Sequence of chain 1.B:
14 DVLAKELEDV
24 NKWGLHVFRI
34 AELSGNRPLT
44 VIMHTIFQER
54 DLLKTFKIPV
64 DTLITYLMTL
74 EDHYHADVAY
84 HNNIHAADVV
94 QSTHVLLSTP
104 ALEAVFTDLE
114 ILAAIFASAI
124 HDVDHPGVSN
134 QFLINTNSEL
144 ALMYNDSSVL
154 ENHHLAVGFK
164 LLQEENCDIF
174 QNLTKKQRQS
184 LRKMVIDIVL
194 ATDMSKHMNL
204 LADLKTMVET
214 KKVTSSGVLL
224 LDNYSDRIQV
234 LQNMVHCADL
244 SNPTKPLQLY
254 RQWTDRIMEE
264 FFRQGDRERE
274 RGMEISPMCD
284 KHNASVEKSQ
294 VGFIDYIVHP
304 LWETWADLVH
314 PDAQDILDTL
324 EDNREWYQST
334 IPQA

This small molecule binds to this protein.
Small molecule (SMILES): COc1ccc(/C=N/OCC(=O)N2C[C@@H](C)O[C@@H](C)C2)cc1OC1CCCC1

Binding-site contacts:
Ligand atom O04 contacts residue PHE264 of chain 1.B at 3.5 Å.
Ligand atom C11 contacts residue MET281 of chain 1.B at 3.8 Å (hydrophobic).
Ligand atom C16 contacts residue ASN245 of chain 1.B at 3.4 Å.
Ligand atom C16 contacts residue TYR83 of chain 1.B at 3.8 Å (hydrophobic).
Ligand atom C15 contacts residue TRP256 of chain 1.B at 3.7 Å (hydrophobic).
Ligand atom C12 contacts residue GLN293 of chain 1.B at 3.9 Å.
Ligand atom C08 contacts residue ILE260 of chain 1.B at 3.9 Å (hydrophobic).
Ligand atom C11 contacts residue GLN293 of chain 1.B at 3.5 Å.
Ligand atom C12 contacts residue ILE260 of chain 1.B at 3.7 Å (hydrophobic).
Ligand atom C11 contacts residue MET261 of chain 1.B at 3.9 Å (hydrophobic).
Ligand atom C08 contacts residue PHE296 of chain 1.B at 3.4 Å (hydrophobic).
Ligand atom O02 contacts residue ILE260 of chain 1.B at 3.9 Å.
Ligand atom O01 contacts residue MET197 of chain 1.B at 3.6 Å.
Ligand atom O02 contacts residue PHE296 of chain 1.B at 3.7 Å.
Ligand atom C09 contacts residue GLN293 of chain 1.B at 3.7 Å.
Ligand atom C10 contacts residue GLN293 of chain 1.B at 3.3 Å.
Ligand atom O03 contacts residue ILE260 of chain 1.B at 3.5 Å.
Ligand atom C10 contacts residue PHE296 of chain 1.B at 3.9 Å (hydrophobic).
Ligand atom C04 contacts residue MET197 of chain 1.B at 3.7 Å (hydrophobic).
Ligand atom C03 contacts residue PHE264 of chain 1.B at 3.9 Å (hydrophobic).
Ligand atom C06 contacts residue PHE296 of chain 1.B at 3.6 Å (hydrophobic).
Ligand atom C14 contacts residue ILE260 of chain 1.B at 3.8 Å (hydrophobic).
Ligand atom C14 contacts residue PHE296 of chain 1.B at 3.6 Å (hydrophobic).
Ligand atom C15 contacts residue THR257 of chain 1.B at 3.5 Å.
Ligand atom C02 contacts residue SER132 of chain 1.B at 3.9 Å.
Ligand atom O03 contacts residue GLN293 of chain 1.B at 3.2 Å (h-bond).
Ligand atom C01 contacts residue PHE264 of chain 1.B at 4.0 Å (hydrophobic).
Ligand atom C17 contacts residue TYR83 of chain 1.B at 3.6 Å (hydrophobic).
Ligand atom C02 contacts residue PHE264 of chain 1.B at 3.6 Å (hydrophobic).
Ligand atom C15 contacts residue ILE260 of chain 1.B at 3.8 Å (hydrophobic).
Ligand atom C15 contacts residue GLN293 of chain 1.B at 3.8 Å.
Ligand atom C12 contacts residue MET261 of chain 1.B at 3.5 Å (hydrophobic).
Ligand atom C10 contacts residue SER292 of chain 1.B at 3.7 Å.
Ligand atom C09 contacts residue PHE296 of chain 1.B at 3.9 Å (hydrophobic).
Ligand atom C11 contacts residue SER292 of chain 1.B at 3.7 Å.
Ligand atom C07 contacts residue PHE296 of chain 1.B at 3.5 Å (hydrophobic).
Ligand atom C13 contacts residue PHE264 of chain 1.B at 3.3 Å (hydrophobic).
Ligand atom C12 contacts residue PHE264 of chain 1.B at 3.6 Å (hydrophobic).
Ligand atom C15 contacts residue ASN245 of chain 1.B at 3.9 Å.
Ligand atom O02 contacts residue GLN293 of chain 1.B at 3.0 Å (h-bond).